Binding-site contacts:
Ligand atom C7 contacts residue LYS191 of chain 1.A at 3.5 Å.
Ligand atom C8 contacts residue ARG60 of chain 1.A at 3.2 Å.
Ligand atom C13 contacts residue PRO229 of chain 1.A at 3.5 Å (hydrophobic).
Ligand atom O8 contacts residue VAL40 of chain 2.A at 3.4 Å.
Ligand atom C14 contacts residue PRO188 of chain 1.A at 3.5 Å (hydrophobic).
Ligand atom O5 contacts residue LYS191 of chain 1.A at 3.7 Å.
Ligand atom C8 contacts residue LYS191 of chain 1.A at 3.6 Å.
Ligand atom N1 contacts residue THR38 of chain 2.A at 2.9 Å (h-bond).
Ligand atom O3 contacts residue HIS57 of chain 2.A at 3.0 Å (h-bond).
Ligand atom C11 contacts residue ARG60 of chain 1.A at 3.6 Å.
Ligand atom O3 contacts residue 4451 of chain 2.B at 2.5 Å (h-bond).
Ligand atom C13 contacts residue TRP189 of chain 1.A at 3.3 Å (hydrophobic).
Ligand atom C10 contacts residue VAL40 of chain 2.A at 3.6 Å (hydrophobic).
Ligand atom O8 contacts residue PHE37 of chain 2.A at 3.7 Å.
Ligand atom N1 contacts residue ARG60 of chain 1.A at 3.6 Å (salt-bridge).
Ligand atom O8 contacts residue THR38 of chain 2.A at 3.2 Å (h-bond).
Ligand atom N2 contacts residue GLU190 of chain 1.A at 3.1 Å (salt-bridge).
Ligand atom C6 contacts residue LEU39 of chain 2.A at 3.8 Å (hydrophobic).
Ligand atom C7 contacts residue ARG60 of chain 1.A at 3.4 Å.
Ligand atom O6 contacts residue LYS191 of chain 1.A at 2.9 Å (salt-bridge).
Ligand atom O7 contacts residue GLU190 of chain 1.A at 3.0 Å (salt-bridge).
Ligand atom O2 contacts residue ARG60 of chain 1.A at 3.3 Å (salt-bridge).
Ligand atom C13 contacts residue TRP67 of chain 1.A at 3.8 Å (hydrophobic).
Ligand atom C12 contacts residue TRP67 of chain 1.A at 3.6 Å (hydrophobic).
Ligand atom N2 contacts residue ARG60 of chain 1.A at 3.4 Å (salt-bridge).
Ligand atom N1 contacts residue LYS191 of chain 1.A at 3.6 Å.
Ligand atom C10 contacts residue ARG60 of chain 1.A at 3.6 Å.
Ligand atom O7 contacts residue LYS191 of chain 1.A at 3.8 Å.
Ligand atom O2 contacts residue 4451 of chain 2.B at 2.5 Å (h-bond).
Ligand atom C9 contacts residue ARG60 of chain 1.A at 3.7 Å.
Ligand atom C12 contacts residue PRO229 of chain 1.A at 3.7 Å (hydrophobic).
Ligand atom C3 contacts residue 4451 of chain 2.B at 3.5 Å.
Ligand atom O5 contacts residue THR38 of chain 2.A at 3.5 Å (h-bond).
Ligand atom C11 contacts residue VAL64 of chain 1.A at 3.8 Å (hydrophobic).
Ligand atom C14 contacts residue TRP189 of chain 1.A at 3.4 Å (hydrophobic).
Ligand atom O8 contacts residue ARG60 of chain 1.A at 3.2 Å (salt-bridge).
Ligand atom O4 contacts residue HIS57 of chain 2.A at 3.1 Å.
Ligand atom C4 contacts residue HIS57 of chain 2.A at 3.4 Å.
Ligand atom C14 contacts residue GLU190 of chain 1.A at 3.6 Å.
Ligand atom C1 contacts residue THR38 of chain 2.A at 3.7 Å.

Sequence of chain 1.A:
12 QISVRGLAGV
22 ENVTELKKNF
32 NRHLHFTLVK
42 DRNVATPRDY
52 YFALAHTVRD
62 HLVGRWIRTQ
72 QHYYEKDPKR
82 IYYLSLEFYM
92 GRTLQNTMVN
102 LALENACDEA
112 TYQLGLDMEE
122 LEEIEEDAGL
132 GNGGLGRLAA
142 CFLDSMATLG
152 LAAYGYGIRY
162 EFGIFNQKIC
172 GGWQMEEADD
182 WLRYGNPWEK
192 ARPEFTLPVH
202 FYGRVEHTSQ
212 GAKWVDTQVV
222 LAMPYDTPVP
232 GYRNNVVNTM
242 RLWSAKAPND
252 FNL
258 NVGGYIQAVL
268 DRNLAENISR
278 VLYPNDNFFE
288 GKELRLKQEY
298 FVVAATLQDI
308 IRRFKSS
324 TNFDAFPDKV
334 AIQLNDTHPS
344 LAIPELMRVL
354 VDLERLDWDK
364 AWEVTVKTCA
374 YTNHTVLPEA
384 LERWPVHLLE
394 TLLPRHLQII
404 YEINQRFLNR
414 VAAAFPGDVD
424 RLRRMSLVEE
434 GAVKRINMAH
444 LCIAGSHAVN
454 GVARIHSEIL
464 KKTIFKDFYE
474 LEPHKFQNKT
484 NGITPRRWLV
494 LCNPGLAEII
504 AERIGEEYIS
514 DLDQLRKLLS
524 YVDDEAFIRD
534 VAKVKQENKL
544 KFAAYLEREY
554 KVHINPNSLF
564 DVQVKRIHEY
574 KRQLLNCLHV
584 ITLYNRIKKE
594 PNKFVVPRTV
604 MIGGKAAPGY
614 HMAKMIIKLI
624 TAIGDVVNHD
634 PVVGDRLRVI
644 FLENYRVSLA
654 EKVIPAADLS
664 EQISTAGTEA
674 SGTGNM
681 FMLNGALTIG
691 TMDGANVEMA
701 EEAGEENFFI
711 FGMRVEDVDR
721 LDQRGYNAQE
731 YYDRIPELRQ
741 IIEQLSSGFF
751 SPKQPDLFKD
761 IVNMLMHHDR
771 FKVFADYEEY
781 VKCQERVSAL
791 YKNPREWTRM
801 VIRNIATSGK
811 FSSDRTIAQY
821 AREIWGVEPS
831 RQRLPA

Sequence of chain 2.A:
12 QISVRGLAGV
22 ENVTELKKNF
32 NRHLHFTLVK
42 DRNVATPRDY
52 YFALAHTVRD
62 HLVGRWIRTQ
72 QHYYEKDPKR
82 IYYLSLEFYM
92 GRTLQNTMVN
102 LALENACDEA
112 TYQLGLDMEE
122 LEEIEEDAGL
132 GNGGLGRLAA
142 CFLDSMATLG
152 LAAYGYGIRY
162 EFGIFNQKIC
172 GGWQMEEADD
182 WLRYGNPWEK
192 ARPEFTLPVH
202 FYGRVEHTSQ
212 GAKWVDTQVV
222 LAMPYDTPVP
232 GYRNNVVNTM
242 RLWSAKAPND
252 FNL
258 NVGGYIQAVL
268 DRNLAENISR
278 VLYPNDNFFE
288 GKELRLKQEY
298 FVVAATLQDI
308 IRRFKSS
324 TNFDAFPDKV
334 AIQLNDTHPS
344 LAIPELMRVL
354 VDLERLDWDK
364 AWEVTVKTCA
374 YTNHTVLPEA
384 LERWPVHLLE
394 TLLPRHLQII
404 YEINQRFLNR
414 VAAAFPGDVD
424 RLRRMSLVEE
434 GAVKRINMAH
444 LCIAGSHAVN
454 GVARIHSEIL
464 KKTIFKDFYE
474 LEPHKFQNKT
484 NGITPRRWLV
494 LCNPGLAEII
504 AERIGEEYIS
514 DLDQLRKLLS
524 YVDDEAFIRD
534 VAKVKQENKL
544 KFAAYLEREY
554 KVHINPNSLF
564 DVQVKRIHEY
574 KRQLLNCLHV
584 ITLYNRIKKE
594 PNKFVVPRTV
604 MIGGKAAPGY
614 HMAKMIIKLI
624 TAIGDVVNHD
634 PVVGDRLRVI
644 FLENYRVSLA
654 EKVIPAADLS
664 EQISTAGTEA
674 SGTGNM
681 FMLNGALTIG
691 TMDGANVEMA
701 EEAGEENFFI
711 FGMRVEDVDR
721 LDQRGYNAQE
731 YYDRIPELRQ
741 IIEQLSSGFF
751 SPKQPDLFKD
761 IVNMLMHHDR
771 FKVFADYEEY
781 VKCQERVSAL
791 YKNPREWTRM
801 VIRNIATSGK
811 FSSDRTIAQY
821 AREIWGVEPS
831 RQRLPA

The protein below binds the small molecule below.
Small molecule (SMILES): O=C(Nc1ccccc1)C(=O)N[C@@H]1O[C@H](CO)[C@@H](O)[C@H](O)[C@H]1O